Sequence of chain 1.B:
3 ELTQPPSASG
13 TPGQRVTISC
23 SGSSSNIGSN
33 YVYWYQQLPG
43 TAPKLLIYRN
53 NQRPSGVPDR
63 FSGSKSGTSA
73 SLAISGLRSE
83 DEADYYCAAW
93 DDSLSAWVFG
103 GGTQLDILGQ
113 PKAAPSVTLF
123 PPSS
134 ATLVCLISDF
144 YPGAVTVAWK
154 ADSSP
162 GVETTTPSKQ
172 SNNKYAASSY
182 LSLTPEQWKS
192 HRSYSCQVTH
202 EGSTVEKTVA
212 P

Sequence of chain 1.A:
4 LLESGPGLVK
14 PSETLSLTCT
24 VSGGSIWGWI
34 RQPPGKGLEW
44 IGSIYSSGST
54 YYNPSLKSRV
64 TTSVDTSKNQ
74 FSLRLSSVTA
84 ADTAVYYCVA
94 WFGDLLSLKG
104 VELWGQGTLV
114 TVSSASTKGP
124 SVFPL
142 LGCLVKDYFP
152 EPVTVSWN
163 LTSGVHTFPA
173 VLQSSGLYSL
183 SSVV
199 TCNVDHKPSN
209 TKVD

This small molecule binds to this protein.
Small molecule (SMILES): CCNC(=O)CCC(=O)OC[C@@H]1CCN(C)[C@H]1c1cccnc1

Binding-site contacts:
Ligand atom C3 contacts residue VAL92 of chain 1.A at 3.9 Å (hydrophobic).
Ligand atom C3 contacts residue GLU105 of chain 1.A at 3.1 Å.
Ligand atom C18 contacts residue TYR35 of chain 1.B at 4.0 Å (hydrophobic).
Ligand atom O19 contacts residue TRP99 of chain 1.B at 3.8 Å.
Ligand atom C7 contacts residue GLU105 of chain 1.A at 3.3 Å.
Ligand atom O19 contacts residue ILE29 of chain 1.A at 3.6 Å.
Ligand atom C8 contacts residue TYR35 of chain 1.B at 3.5 Å (hydrophobic).
Ligand atom N2 contacts residue GLU105 of chain 1.A at 2.8 Å (salt-bridge).
Ligand atom N2 contacts residue TYR37 of chain 1.B at 3.3 Å (h-bond).
Ligand atom C8 contacts residue GLU105 of chain 1.A at 3.3 Å.
Ligand atom C16 contacts residue TYR35 of chain 1.B at 3.7 Å (hydrophobic).
Ligand atom O14 contacts residue TRP94 of chain 1.A at 3.6 Å.
Ligand atom N1 contacts residue ILE29 of chain 1.A at 3.6 Å.
Ligand atom C9 contacts residue GLU105 of chain 1.A at 3.3 Å.
Ligand atom C1 contacts residue SER46 of chain 1.A at 3.5 Å.
Ligand atom C9 contacts residue TYR37 of chain 1.B at 3.2 Å (hydrophobic).
Ligand atom C15 contacts residue TYR35 of chain 1.B at 3.6 Å (hydrophobic).
Ligand atom C10 contacts residue TYR37 of chain 1.B at 3.2 Å (hydrophobic).
Ligand atom C1 contacts residue TRP99 of chain 1.B at 3.6 Å (hydrophobic).
Ligand atom C6 contacts residue GLU105 of chain 1.A at 3.4 Å.
Ligand atom C2 contacts residue GLU105 of chain 1.A at 3.6 Å.
Ligand atom C15 contacts residue ILE29 of chain 1.A at 3.6 Å (hydrophobic).
Ligand atom C13 contacts residue ILE29 of chain 1.A at 3.7 Å (hydrophobic).
Ligand atom C10 contacts residue GLU105 of chain 1.A at 3.9 Å.
Ligand atom C16 contacts residue TRP94 of chain 1.A at 3.6 Å (hydrophobic).
Ligand atom C4 contacts residue VAL92 of chain 1.A at 3.6 Å (hydrophobic).
Ligand atom C4 contacts residue ILE29 of chain 1.A at 3.9 Å (hydrophobic).
Ligand atom C17 contacts residue TYR35 of chain 1.B at 3.7 Å (hydrophobic).
Ligand atom O14 contacts residue ILE29 of chain 1.A at 3.6 Å.
Ligand atom N1 contacts residue SER46 of chain 1.A at 2.6 Å (h-bond).
Ligand atom C5 contacts residue GLY31 of chain 1.A at 3.5 Å.
Ligand atom C8 contacts residue TRP94 of chain 1.A at 3.8 Å (hydrophobic).
Ligand atom C7 contacts residue TRP94 of chain 1.A at 3.9 Å (hydrophobic).
Ligand atom C9 contacts residue TYR35 of chain 1.B at 3.8 Å (hydrophobic).
Ligand atom C13 contacts residue TRP99 of chain 1.B at 3.4 Å (hydrophobic).
Ligand atom C5 contacts residue ILE29 of chain 1.A at 3.6 Å (hydrophobic).
Ligand atom C6 contacts residue TRP99 of chain 1.B at 4.0 Å (hydrophobic).
Ligand atom C5 contacts residue TRP30 of chain 1.A at 3.7 Å (hydrophobic).
Ligand atom O14 contacts residue TYR35 of chain 1.B at 3.9 Å.
Ligand atom C5 contacts residue SER46 of chain 1.A at 3.5 Å.